Sequence of chain 1.B:
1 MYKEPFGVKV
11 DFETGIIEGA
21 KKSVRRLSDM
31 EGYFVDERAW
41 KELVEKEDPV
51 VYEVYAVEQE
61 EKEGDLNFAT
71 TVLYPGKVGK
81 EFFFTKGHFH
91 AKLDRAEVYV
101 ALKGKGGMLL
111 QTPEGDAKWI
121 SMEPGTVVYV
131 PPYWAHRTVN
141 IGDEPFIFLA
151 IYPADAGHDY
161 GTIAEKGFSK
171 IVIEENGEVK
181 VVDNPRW

This protein binds this small molecule.
Small molecule (SMILES): O=C(O)[C@@H](O)[C@H](O)[C@H](O)COP(=O)(O)O

Binding-site contacts:
Ligand atom O1A contacts residue HIS136 of chain 1.B at 3.2 Å (h-bond).
Ligand atom O4 contacts residue THR85 of chain 1.B at 4.0 Å.
Ligand atom C5 contacts residue TYR52 of chain 1.B at 3.7 Å (hydrophobic).
Ligand atom P contacts residue TYR160 of chain 1.B at 3.6 Å.
Ligand atom O1A contacts residue HIS88 of chain 1.B at 3.1 Å.
Ligand atom O3P contacts residue TYR160 of chain 1.B at 3.7 Å.
Ligand atom O2P contacts residue TYR160 of chain 1.B at 2.7 Å (h-bond).
Ligand atom C3 contacts residue HIS88 of chain 1.B at 4.0 Å.
Ligand atom P contacts residue TYR52 of chain 1.B at 3.8 Å.
Ligand atom C2 contacts residue GLU97 of chain 1.B at 3.8 Å.
Ligand atom P contacts residue HIS88 of chain 1.B at 3.7 Å.
Ligand atom O3P contacts residue HIS88 of chain 1.B at 3.0 Å (h-bond).
Ligand atom O1P contacts residue TYR160 of chain 1.B at 3.8 Å.
Ligand atom O5 contacts residue THR85 of chain 1.B at 3.4 Å.
Ligand atom O1 contacts residue GLU97 of chain 1.B at 2.2 Å (salt-bridge).
Ligand atom O2 contacts residue ALA69 of chain 1.B at 4.0 Å.
Ligand atom C3 contacts residue TYR99 of chain 1.B at 3.8 Å (hydrophobic).
Ligand atom O5 contacts residue TYR52 of chain 1.B at 3.9 Å.
Ligand atom O2P contacts residue HIS88 of chain 1.B at 3.3 Å.
Ligand atom O4 contacts residue PHE148 of chain 1.B at 3.6 Å.
Ligand atom O1A contacts residue TYR99 of chain 1.B at 3.0 Å (h-bond).
Ligand atom O4 contacts residue THR71 of chain 1.B at 2.8 Å (h-bond).
Ligand atom O3P contacts residue THR85 of chain 1.B at 4.0 Å.
Ligand atom O1 contacts residue TYR152 of chain 1.B at 3.2 Å.
Ligand atom C1 contacts residue GLU97 of chain 1.B at 2.7 Å.
Ligand atom C1 contacts residue HIS88 of chain 1.B at 4.0 Å.
Ligand atom C4 contacts residue THR71 of chain 1.B at 3.3 Å.
Ligand atom O3 contacts residue HIS88 of chain 1.B at 3.6 Å.
Ligand atom C5 contacts residue VAL54 of chain 1.B at 3.8 Å (hydrophobic).
Ligand atom O1A contacts residue NI1 of chain 1.E at 2.5 Å (h-bond).
Ligand atom O2 contacts residue ALA150 of chain 1.B at 4.1 Å.
Ligand atom O1P contacts residue LYS86 of chain 1.B at 3.8 Å.
Ligand atom O1 contacts residue NI1 of chain 1.E at 3.5 Å (h-bond).
Ligand atom O1A contacts residue GLU97 of chain 1.B at 3.0 Å (salt-bridge).
Ligand atom C1 contacts residue TYR99 of chain 1.B at 3.3 Å (hydrophobic).
Ligand atom O3P contacts residue GLY87 of chain 1.B at 2.9 Å (h-bond).
Ligand atom O3P contacts residue LYS86 of chain 1.B at 4.0 Å.
Ligand atom C1 contacts residue NI1 of chain 1.E at 3.4 Å.
Ligand atom O1P contacts residue TYR52 of chain 1.B at 2.4 Å (h-bond).
Ligand atom C2 contacts residue TYR99 of chain 1.B at 3.3 Å (hydrophobic).